Binding-site contacts:
Ligand atom C2 contacts residue ASP32 of chain 1.B at 3.4 Å.
Ligand atom C3 contacts residue ASP173 of chain 1.B at 3.0 Å.
Ligand atom O5 contacts residue GLY174 of chain 1.B at 3.5 Å (h-bond).
Ligand atom O2 contacts residue HIS63 of chain 1.B at 3.3 Å (h-bond).
Ligand atom O3P contacts residue ALA142 of chain 1.B at 3.4 Å.
Ligand atom O2 contacts residue HIS30 of chain 1.B at 3.7 Å.
Ligand atom O4 contacts residue ASP32 of chain 1.B at 3.6 Å (salt-bridge).
Ligand atom O2 contacts residue ASP32 of chain 1.B at 2.7 Å (salt-bridge).
Ligand atom O2 contacts residue ASP173 of chain 1.B at 2.8 Å (salt-bridge).
Ligand atom O2P contacts residue GLY143 of chain 1.B at 3.6 Å.
Ligand atom O2 contacts residue MG1 of chain 1.J at 2.0 Å.
Ligand atom O3 contacts residue SER6 of chain 1.B at 3.1 Å (h-bond).
Ligand atom C2 contacts residue ASP173 of chain 1.B at 3.7 Å.
Ligand atom O1 contacts residue PRO139 of chain 1.B at 3.8 Å.
Ligand atom C3 contacts residue ASP32 of chain 1.B at 3.6 Å.
Ligand atom O1 contacts residue GLY140 of chain 1.B at 2.9 Å (h-bond).
Ligand atom O3P contacts residue GLY143 of chain 1.B at 2.9 Å (h-bond).
Ligand atom O1 contacts residue PHE141 of chain 1.B at 3.8 Å.
Ligand atom O3 contacts residue HIS30 of chain 1.B at 3.2 Å.
Ligand atom O3P contacts residue THR196 of chain 1.B at 2.6 Å (h-bond).
Ligand atom O3 contacts residue ASP32 of chain 1.B at 2.8 Å (salt-bridge).
Ligand atom O4 contacts residue MET8 of chain 1.B at 3.1 Å (h-bond).
Ligand atom P contacts residue GLY143 of chain 1.B at 3.9 Å.
Ligand atom O1P contacts residue THR196 of chain 1.B at 3.6 Å.
Ligand atom O3 contacts residue MG1 of chain 1.J at 3.2 Å.
Ligand atom O2 contacts residue MET65 of chain 1.B at 3.7 Å.
Ligand atom C1 contacts residue PHE141 of chain 1.B at 3.6 Å (hydrophobic).
Ligand atom P contacts residue THR196 of chain 1.B at 3.9 Å.
Ligand atom O1P contacts residue SER197 of chain 1.B at 2.5 Å (h-bond).
Ligand atom O1 contacts residue MET65 of chain 1.B at 3.7 Å.
Ligand atom O6 contacts residue THR196 of chain 1.B at 3.8 Å.
Ligand atom O6 contacts residue GLY195 of chain 1.B at 3.5 Å.
Ligand atom O3 contacts residue ASP173 of chain 1.B at 3.4 Å (salt-bridge).
Ligand atom C4 contacts residue SER6 of chain 1.B at 3.8 Å.
Ligand atom O5 contacts residue ASP173 of chain 1.B at 3.1 Å (salt-bridge).
Ligand atom O4 contacts residue SER6 of chain 1.B at 3.0 Å (h-bond).
Ligand atom O2P contacts residue SER175 of chain 1.B at 2.9 Å (h-bond).
Ligand atom C2 contacts residue MG1 of chain 1.J at 3.2 Å.
Ligand atom C3 contacts residue MG1 of chain 1.J at 3.6 Å.
Ligand atom C6 contacts residue ALA142 of chain 1.B at 3.7 Å (hydrophobic).

Sequence of chain 1.B:
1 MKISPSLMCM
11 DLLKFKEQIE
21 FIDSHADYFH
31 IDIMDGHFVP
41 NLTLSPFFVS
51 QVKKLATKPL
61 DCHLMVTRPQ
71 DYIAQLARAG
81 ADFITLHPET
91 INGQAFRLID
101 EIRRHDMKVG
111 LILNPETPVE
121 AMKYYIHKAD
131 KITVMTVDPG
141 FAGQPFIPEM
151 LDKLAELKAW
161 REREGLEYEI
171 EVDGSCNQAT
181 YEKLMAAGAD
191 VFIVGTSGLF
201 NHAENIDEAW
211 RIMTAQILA

The protein below binds the small molecule below.
Small molecule (SMILES): O=P(O)(O)OC[C@@H](O)[C@@H](O)[C@H](O)[C@@H](O)CO